The protein below binds the small molecule below.
Small molecule (SMILES): CC(=O)N[C@H]1[C@H](O[C@H]2[C@H](O)[C@@H](NC(C)=O)CO[C@@H]2CO)O[C@H](CO)[C@@H](O[C@@H]2O[C@H](CO[C@H]3O[C@H](CO)[C@@H](O)[C@H](O[C@H]4O[C@H](CO)[C@@H](O)[C@H](O)[C@@H]4O)[C@@H]3O)[C@@H](O)[C@H](O[C@H]3O[C@H](CO)[C@@H](O)[C@H](O)[C@@H]3O)[C@@H]2O)[C@@H]1O

Binding-site contacts:
Ligand atom O6 contacts residue NAG2 of chain 1.UA at 4.0 Å.
Ligand atom O4 contacts residue NAG2 of chain 1.UA at 3.9 Å.
Ligand atom C5 contacts residue NAG1 of chain 1.UA at 4.4 Å.
Ligand atom C4 contacts residue ASN332 of chain 1.E at 4.2 Å.
Ligand atom C2 contacts residue ASN332 of chain 1.E at 2.4 Å.
Ligand atom C1 contacts residue NAG1 of chain 1.UA at 4.1 Å.
Ligand atom C8 contacts residue THR341 of chain 1.E at 3.4 Å.
Ligand atom O6 contacts residue NAG2 of chain 1.UA at 4.0 Å.
Ligand atom C3 contacts residue ASN332 of chain 1.E at 3.8 Å.
Ligand atom O6 contacts residue NAG1 of chain 1.UA at 3.7 Å.
Ligand atom O5 contacts residue ASN332 of chain 1.E at 2.4 Å (h-bond).
Ligand atom O5 contacts residue NAG1 of chain 1.UA at 3.9 Å.
Ligand atom O7 contacts residue NAG1 of chain 1.UA at 4.1 Å.
Ligand atom C4 contacts residue NAG1 of chain 1.UA at 4.0 Å.
Ligand atom C2 contacts residue NAG1 of chain 1.UA at 3.8 Å.
Ligand atom O2 contacts residue NAG2 of chain 1.UA at 4.2 Å.
Ligand atom C4 contacts residue NAG2 of chain 1.UA at 4.2 Å.
Ligand atom C2 contacts residue NAG2 of chain 1.UA at 4.3 Å.
Ligand atom C7 contacts residue ASN332 of chain 1.E at 4.0 Å.
Ligand atom C5 contacts residue ASN332 of chain 1.E at 3.7 Å.
Ligand atom O5 contacts residue NAG2 of chain 1.UA at 4.3 Å.
Ligand atom N2 contacts residue ASN332 of chain 1.E at 2.8 Å (h-bond).
Ligand atom C6 contacts residue NAG1 of chain 1.UA at 4.4 Å.
Ligand atom C6 contacts residue NAG2 of chain 1.UA at 3.2 Å.
Ligand atom C5 contacts residue NAG2 of chain 1.UA at 3.2 Å.
Ligand atom C1 contacts residue ASN332 of chain 1.E at 1.4 Å.
Ligand atom O3 contacts residue NAG1 of chain 1.UA at 4.3 Å.
Ligand atom N2 contacts residue SER333 of chain 1.E at 4.3 Å.

Sequence of chain 1.E:
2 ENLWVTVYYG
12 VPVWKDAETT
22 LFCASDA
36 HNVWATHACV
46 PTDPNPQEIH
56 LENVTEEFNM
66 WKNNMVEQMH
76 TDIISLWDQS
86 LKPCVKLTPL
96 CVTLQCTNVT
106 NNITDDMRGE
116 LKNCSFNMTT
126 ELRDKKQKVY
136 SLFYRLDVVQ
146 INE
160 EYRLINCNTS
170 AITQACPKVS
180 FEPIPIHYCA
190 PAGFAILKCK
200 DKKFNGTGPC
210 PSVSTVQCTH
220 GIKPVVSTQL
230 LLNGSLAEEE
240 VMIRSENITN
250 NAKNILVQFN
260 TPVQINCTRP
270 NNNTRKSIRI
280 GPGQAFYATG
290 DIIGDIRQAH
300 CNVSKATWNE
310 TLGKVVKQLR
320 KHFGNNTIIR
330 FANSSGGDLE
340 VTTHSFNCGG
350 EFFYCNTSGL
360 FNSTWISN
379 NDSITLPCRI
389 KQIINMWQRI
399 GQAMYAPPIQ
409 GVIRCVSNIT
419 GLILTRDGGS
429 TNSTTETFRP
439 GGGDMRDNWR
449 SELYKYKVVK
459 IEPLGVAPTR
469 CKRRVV